Binding-site contacts:
Ligand atom C2 contacts residue GLN100 of chain 1.A at 3.4 Å.
Ligand atom C9 contacts residue THR59 of chain 1.A at 3.6 Å.
Ligand atom C20 contacts residue CYS13 of chain 1.A at 3.1 Å (hydrophobic).
Ligand atom N19 contacts residue GLY61 of chain 1.A at 2.8 Å (h-bond).
Ligand atom O22 contacts residue LYS17 of chain 1.A at 2.9 Å (salt-bridge).
Ligand atom C11 contacts residue GLU63 of chain 1.A at 3.6 Å.
Ligand atom C21 contacts residue GLY61 of chain 1.A at 3.5 Å.
Ligand atom C10 contacts residue GLY11 of chain 1.A at 3.3 Å.
Ligand atom C11 contacts residue ALA60 of chain 1.A at 3.4 Å (hydrophobic).
Ligand atom C2 contacts residue ARG69 of chain 1.A at 3.7 Å.
Ligand atom C16 contacts residue MET73 of chain 1.A at 3.6 Å (hydrophobic).
Ligand atom C9 contacts residue TYR97 of chain 1.A at 3.7 Å (hydrophobic).
Ligand atom O18 contacts residue ASP70 of chain 1.A at 2.8 Å (salt-bridge).
Ligand atom C9 contacts residue GLY11 of chain 1.A at 3.3 Å.
Ligand atom C13 contacts residue GLU63 of chain 1.A at 3.5 Å.
Ligand atom C5 contacts residue GLN100 of chain 1.A at 3.4 Å.
Ligand atom C8 contacts residue THR59 of chain 1.A at 3.4 Å.
Ligand atom O22 contacts residue CYS13 of chain 1.A at 3.5 Å.
Ligand atom C21 contacts residue PRO35 of chain 1.A at 3.6 Å (hydrophobic).
Ligand atom BR1 contacts residue GLU63 of chain 1.A at 3.0 Å.
Ligand atom N14 contacts residue GLN100 of chain 1.A at 3.8 Å.
Ligand atom C21 contacts residue CYS13 of chain 1.A at 2.7 Å (hydrophobic).
Ligand atom C13 contacts residue GLY61 of chain 1.A at 3.6 Å.
Ligand atom C1 contacts residue GLN100 of chain 1.A at 3.5 Å.
Ligand atom C11 contacts residue GLY61 of chain 1.A at 3.5 Å.
Ligand atom S7 contacts residue THR59 of chain 1.A at 3.5 Å (h-bond).
Ligand atom C11 contacts residue ARG69 of chain 1.A at 3.9 Å.
Ligand atom C23 contacts residue CYS13 of chain 1.A at 1.8 Å (hydrophobic).
Ligand atom C12 contacts residue THR59 of chain 1.A at 3.8 Å.
Ligand atom N19 contacts residue CYS13 of chain 1.A at 3.7 Å.
Ligand atom BR1 contacts residue GLU64 of chain 1.A at 3.6 Å.
Ligand atom N6 contacts residue GLN100 of chain 1.A at 3.2 Å (h-bond).
Ligand atom C10 contacts residue GLU63 of chain 1.A at 3.8 Å.
Ligand atom N19 contacts residue ALA60 of chain 1.A at 3.6 Å.
Ligand atom C20 contacts residue GLY61 of chain 1.A at 3.6 Å.
Ligand atom C17 contacts residue MET73 of chain 1.A at 3.4 Å (hydrophobic).
Ligand atom N19 contacts residue GLU63 of chain 1.A at 3.8 Å.
Ligand atom C12 contacts residue ARG69 of chain 1.A at 3.7 Å.
Ligand atom C17 contacts residue ASP70 of chain 1.A at 3.6 Å.
Ligand atom C3 contacts residue GLN100 of chain 1.A at 3.6 Å.

Sequence of chain 1.A:
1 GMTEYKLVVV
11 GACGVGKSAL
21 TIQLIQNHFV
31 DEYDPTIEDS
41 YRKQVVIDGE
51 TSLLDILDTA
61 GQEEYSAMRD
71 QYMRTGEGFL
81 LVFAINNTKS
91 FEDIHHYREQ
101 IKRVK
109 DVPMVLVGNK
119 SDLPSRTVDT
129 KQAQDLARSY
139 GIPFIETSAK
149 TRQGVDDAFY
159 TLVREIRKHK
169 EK

The small molecule below binds the protein below.
Small molecule (SMILES): CCC(=O)Nc1ccc(Sc2cc(Br)nc(NCCO)c2)cc1